The small molecule below binds the protein below.
Small molecule (SMILES): CC(=O)N[C@@H]1[C@@H](O)[C@H](O)[C@@H](CO)O[C@H]1O

Sequence of chain 1.C:
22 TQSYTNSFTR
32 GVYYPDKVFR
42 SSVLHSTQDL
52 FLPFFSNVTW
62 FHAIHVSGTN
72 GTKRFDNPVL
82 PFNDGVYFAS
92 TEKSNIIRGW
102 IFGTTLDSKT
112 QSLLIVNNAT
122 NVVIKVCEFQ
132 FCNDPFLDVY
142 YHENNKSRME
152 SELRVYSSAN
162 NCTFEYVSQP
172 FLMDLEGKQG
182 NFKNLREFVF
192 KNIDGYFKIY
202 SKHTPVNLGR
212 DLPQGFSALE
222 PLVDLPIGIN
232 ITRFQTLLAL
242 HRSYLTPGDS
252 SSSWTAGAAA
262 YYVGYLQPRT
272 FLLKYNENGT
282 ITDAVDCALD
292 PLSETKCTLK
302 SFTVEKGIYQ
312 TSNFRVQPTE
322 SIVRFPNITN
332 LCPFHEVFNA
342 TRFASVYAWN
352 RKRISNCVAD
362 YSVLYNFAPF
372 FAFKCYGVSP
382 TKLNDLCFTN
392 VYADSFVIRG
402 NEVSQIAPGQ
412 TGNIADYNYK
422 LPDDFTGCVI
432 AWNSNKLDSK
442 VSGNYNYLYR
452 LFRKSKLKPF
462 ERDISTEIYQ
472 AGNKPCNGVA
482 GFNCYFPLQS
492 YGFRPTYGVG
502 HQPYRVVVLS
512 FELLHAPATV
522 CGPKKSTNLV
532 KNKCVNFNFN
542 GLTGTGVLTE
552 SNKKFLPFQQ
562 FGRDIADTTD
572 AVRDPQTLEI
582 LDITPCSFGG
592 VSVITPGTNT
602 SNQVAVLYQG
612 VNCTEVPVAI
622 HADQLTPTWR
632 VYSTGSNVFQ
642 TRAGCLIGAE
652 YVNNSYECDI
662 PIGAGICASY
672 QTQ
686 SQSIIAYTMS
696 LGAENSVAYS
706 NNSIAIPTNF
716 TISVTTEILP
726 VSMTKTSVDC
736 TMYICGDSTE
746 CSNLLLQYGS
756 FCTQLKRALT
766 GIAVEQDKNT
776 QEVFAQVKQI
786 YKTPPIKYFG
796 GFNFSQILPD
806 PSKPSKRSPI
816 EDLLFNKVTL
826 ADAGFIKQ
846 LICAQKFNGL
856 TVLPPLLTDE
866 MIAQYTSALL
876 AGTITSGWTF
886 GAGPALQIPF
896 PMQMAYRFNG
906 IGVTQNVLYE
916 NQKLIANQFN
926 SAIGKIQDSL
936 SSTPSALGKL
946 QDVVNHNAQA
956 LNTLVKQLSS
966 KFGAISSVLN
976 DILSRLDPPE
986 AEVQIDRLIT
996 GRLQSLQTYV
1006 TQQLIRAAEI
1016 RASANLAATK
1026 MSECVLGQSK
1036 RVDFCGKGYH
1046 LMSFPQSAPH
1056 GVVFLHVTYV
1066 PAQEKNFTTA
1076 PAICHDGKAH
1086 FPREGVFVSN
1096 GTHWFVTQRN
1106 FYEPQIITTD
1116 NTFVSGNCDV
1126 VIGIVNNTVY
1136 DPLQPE

Binding-site contacts:
Ligand atom C8 contacts residue SER705 of chain 1.B at 3.7 Å.
Ligand atom C2 contacts residue ASN706 of chain 1.B at 2.5 Å.
Ligand atom C5 contacts residue ASN706 of chain 1.B at 3.7 Å.
Ligand atom C3 contacts residue ASN706 of chain 1.B at 3.8 Å.
Ligand atom O5 contacts residue TYR793 of chain 1.C at 4.4 Å.
Ligand atom O7 contacts residue ASN706 of chain 1.B at 3.0 Å (h-bond).
Ligand atom C6 contacts residue TYR793 of chain 1.C at 4.3 Å (hydrophobic).
Ligand atom C4 contacts residue ASN706 of chain 1.B at 4.2 Å.
Ligand atom N2 contacts residue ASN706 of chain 1.B at 2.9 Å (h-bond).
Ligand atom C8 contacts residue ASN706 of chain 1.B at 3.8 Å.
Ligand atom C3 contacts residue TYR793 of chain 1.C at 4.5 Å (hydrophobic).
Ligand atom C8 contacts residue TYR704 of chain 1.B at 4.4 Å (hydrophobic).
Ligand atom C1 contacts residue ASN706 of chain 1.B at 1.4 Å.
Ligand atom C7 contacts residue ASN706 of chain 1.B at 3.2 Å.
Ligand atom O5 contacts residue ASN706 of chain 1.B at 2.4 Å (h-bond).
Ligand atom C5 contacts residue TYR793 of chain 1.C at 3.8 Å (hydrophobic).
Ligand atom C1 contacts residue TYR793 of chain 1.C at 4.4 Å (hydrophobic).

Sequence of chain 1.B:
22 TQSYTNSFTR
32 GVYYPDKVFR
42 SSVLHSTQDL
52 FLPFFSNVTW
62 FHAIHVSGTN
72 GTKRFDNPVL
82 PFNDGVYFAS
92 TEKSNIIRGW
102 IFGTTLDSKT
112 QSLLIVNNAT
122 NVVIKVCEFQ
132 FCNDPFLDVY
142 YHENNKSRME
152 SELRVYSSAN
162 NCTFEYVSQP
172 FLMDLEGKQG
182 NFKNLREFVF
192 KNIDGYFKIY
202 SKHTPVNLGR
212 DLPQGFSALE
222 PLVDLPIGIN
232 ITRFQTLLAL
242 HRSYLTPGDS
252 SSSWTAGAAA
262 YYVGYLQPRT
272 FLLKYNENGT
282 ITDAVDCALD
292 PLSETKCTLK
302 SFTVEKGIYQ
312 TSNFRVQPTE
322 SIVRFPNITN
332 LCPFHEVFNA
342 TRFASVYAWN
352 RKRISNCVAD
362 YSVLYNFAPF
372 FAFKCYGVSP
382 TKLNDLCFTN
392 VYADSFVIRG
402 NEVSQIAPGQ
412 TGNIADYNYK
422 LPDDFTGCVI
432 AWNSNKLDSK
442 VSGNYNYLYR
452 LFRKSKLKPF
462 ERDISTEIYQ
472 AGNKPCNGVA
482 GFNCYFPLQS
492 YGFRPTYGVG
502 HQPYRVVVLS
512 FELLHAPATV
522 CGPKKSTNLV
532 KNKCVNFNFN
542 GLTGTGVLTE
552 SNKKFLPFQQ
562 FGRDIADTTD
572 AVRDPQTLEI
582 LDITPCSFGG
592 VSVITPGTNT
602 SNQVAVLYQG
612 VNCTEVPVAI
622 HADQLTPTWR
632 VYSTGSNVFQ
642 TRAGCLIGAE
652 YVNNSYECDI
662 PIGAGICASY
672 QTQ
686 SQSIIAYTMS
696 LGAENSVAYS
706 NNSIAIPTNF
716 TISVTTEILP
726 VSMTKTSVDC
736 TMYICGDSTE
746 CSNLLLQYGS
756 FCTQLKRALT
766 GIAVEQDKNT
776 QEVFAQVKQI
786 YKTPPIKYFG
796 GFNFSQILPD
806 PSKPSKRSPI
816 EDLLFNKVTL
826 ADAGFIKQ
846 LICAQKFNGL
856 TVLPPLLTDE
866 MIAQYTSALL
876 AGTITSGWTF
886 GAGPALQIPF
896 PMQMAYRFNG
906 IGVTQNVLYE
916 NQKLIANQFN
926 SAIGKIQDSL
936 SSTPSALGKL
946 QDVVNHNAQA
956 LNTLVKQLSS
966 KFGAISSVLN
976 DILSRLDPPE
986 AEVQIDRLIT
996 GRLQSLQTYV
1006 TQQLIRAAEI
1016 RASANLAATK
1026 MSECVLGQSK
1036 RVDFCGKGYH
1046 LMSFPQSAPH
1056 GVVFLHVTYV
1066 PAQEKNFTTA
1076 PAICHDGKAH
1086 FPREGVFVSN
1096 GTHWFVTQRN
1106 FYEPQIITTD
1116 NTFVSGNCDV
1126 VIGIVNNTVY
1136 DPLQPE